Sequence of chain 1.D:
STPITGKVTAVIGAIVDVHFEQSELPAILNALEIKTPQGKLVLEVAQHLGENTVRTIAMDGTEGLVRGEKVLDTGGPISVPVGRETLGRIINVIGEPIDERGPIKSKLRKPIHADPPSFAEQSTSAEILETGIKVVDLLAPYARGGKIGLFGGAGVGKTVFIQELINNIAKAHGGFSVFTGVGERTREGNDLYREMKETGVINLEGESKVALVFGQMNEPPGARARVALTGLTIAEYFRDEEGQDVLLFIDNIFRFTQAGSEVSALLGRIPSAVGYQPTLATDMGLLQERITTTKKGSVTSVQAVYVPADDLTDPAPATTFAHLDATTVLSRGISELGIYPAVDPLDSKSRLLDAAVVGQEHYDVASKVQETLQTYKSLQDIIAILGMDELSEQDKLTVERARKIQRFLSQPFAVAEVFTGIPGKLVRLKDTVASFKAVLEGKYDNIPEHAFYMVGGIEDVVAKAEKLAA

Binding-site contacts:
Ligand atom O3A contacts residue GLY160 of chain 1.D at 3.6 Å.
Ligand atom PG contacts residue MG1 of chain 1.HA at 3.3 Å.
Ligand atom C2 contacts residue TYR345 of chain 1.D at 3.5 Å (hydrophobic).
Ligand atom N1 contacts residue TYR345 of chain 1.D at 3.5 Å.
Ligand atom O1B contacts residue GLY160 of chain 1.D at 3.6 Å (h-bond).
Ligand atom O2G contacts residue ARG190 of chain 1.D at 3.4 Å (salt-bridge).
Ligand atom C5 contacts residue TYR345 of chain 1.D at 3.5 Å (hydrophobic).
Ligand atom C6 contacts residue TYR345 of chain 1.D at 3.6 Å (hydrophobic).
Ligand atom O3' contacts residue ARG375 of chain 1.C at 3.5 Å.
Ligand atom N1 contacts residue ALA421 of chain 1.D at 3.6 Å.
Ligand atom O2B contacts residue THR164 of chain 1.D at 2.8 Å (h-bond).
Ligand atom O1G contacts residue ALA159 of chain 1.D at 3.6 Å.
Ligand atom O1A contacts residue THR164 of chain 1.D at 3.0 Å (h-bond).
Ligand atom O3G contacts residue ARG190 of chain 1.D at 2.8 Å (salt-bridge).
Ligand atom O1B contacts residue LYS163 of chain 1.D at 2.8 Å (salt-bridge).
Ligand atom N3B contacts residue ARG375 of chain 1.C at 3.4 Å (salt-bridge).
Ligand atom N7 contacts residue VAL165 of chain 1.D at 3.6 Å.
Ligand atom O3G contacts residue ARG375 of chain 1.C at 2.7 Å (salt-bridge).
Ligand atom N3B contacts residue GLY160 of chain 1.D at 3.0 Å (h-bond).
Ligand atom O1A contacts residue GLY162 of chain 1.D at 3.2 Å.
Ligand atom O1A contacts residue LYS163 of chain 1.D at 3.6 Å (salt-bridge).
Ligand atom PB contacts residue LYS163 of chain 1.D at 3.6 Å.
Ligand atom PG contacts residue ARG375 of chain 1.C at 3.6 Å.
Ligand atom O3A contacts residue GLY162 of chain 1.D at 3.2 Å (h-bond).
Ligand atom N3B contacts residue MG1 of chain 1.HA at 3.6 Å.
Ligand atom O1B contacts residue VAL161 of chain 1.D at 3.2 Å (h-bond).
Ligand atom O1A contacts residue VAL165 of chain 1.D at 2.8 Å (h-bond).
Ligand atom N6 contacts residue ALA421 of chain 1.D at 3.6 Å.
Ligand atom O1G contacts residue GLY160 of chain 1.D at 3.6 Å (h-bond).
Ligand atom PB contacts residue MG1 of chain 1.HA at 3.5 Å.
Ligand atom O4' contacts residue GLY160 of chain 1.D at 3.4 Å (h-bond).
Ligand atom O2B contacts residue MG1 of chain 1.HA at 2.5 Å.
Ligand atom C4 contacts residue TYR345 of chain 1.D at 3.5 Å (hydrophobic).
Ligand atom N3 contacts residue TYR345 of chain 1.D at 3.6 Å.
Ligand atom O1B contacts residue GLY162 of chain 1.D at 3.0 Å (h-bond).
Ligand atom O1G contacts residue LYS163 of chain 1.D at 2.9 Å (salt-bridge).
Ligand atom N9 contacts residue TYR345 of chain 1.D at 3.6 Å.
Ligand atom O2B contacts residue LYS163 of chain 1.D at 3.5 Å (salt-bridge).
Ligand atom O2G contacts residue MG1 of chain 1.HA at 2.0 Å.
Ligand atom O3' contacts residue PHE424 of chain 1.D at 3.4 Å.

A small-molecule ligand and the protein it binds are described below.
Small molecule (SMILES): Nc1ncnc2c1ncn2[C@@H]1O[C@H](CO[P](=O)(O)O[P](=O)(O)NP(=O)(O)O)[C@@H](O)[C@H]1O

Sequence of chain 1.C:
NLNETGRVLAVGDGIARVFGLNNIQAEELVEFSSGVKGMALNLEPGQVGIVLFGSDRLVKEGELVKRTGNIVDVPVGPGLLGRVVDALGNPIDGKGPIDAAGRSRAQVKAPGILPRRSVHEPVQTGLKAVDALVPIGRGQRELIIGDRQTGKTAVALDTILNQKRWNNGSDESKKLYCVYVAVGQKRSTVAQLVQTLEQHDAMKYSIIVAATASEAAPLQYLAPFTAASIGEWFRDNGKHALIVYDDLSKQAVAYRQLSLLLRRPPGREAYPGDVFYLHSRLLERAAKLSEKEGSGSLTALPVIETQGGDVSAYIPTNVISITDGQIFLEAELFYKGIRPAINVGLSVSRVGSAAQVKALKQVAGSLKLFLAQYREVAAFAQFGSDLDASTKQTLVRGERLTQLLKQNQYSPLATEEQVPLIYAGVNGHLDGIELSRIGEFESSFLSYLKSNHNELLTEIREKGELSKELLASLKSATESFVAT